Sequence of chain 1.H:
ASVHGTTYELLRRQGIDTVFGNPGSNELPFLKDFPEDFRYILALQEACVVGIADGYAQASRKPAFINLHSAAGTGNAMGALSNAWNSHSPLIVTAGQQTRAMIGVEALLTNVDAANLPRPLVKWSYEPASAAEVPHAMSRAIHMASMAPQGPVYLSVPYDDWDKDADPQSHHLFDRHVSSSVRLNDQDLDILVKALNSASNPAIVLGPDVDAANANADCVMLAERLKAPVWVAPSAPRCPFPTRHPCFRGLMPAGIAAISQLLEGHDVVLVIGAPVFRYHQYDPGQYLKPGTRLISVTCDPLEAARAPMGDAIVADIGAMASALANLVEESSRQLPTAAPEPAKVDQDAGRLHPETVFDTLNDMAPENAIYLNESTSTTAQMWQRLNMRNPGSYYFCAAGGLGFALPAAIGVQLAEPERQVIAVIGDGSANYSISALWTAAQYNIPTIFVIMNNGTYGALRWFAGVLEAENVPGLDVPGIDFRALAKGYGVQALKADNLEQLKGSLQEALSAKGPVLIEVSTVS

Sequence of chain 1.G:
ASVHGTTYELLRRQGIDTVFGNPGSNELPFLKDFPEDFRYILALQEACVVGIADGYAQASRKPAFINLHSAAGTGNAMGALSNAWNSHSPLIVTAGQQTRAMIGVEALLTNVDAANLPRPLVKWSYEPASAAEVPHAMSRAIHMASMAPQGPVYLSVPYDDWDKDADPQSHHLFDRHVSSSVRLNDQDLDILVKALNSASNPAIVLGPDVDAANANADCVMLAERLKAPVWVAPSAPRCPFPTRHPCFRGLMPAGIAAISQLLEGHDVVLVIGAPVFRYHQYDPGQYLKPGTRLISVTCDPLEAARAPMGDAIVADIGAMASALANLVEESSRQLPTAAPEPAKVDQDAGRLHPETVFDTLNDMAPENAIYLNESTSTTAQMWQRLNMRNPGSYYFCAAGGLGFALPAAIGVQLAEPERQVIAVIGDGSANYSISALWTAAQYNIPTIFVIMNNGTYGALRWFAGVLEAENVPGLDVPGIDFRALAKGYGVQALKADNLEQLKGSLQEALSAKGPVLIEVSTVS

A protein and the small-molecule ligand that binds it are described below.
Small molecule (SMILES): O=C(O)[C@H](O)c1ccccc1

Binding-site contacts:
Ligand atom C3 contacts residue THR377 of chain 1.H at 3.8 Å.
Ligand atom C10 contacts residue SER26 of chain 1.G at 3.3 Å.
Ligand atom O11 contacts residue HIS70 of chain 1.G at 3.8 Å.
Ligand atom C1 contacts residue TPP1 of chain 1.QA at 3.7 Å.
Ligand atom O12 contacts residue SER26 of chain 1.G at 2.8 Å (h-bond).
Ligand atom C7 contacts residue TPP1 of chain 1.QA at 3.7 Å.
Ligand atom O11 contacts residue TPP1 of chain 1.QA at 3.2 Å.
Ligand atom C10 contacts residue LEU110 of chain 1.G at 3.5 Å (hydrophobic).
Ligand atom C4 contacts residue PHE397 of chain 1.H at 4.0 Å (hydrophobic).
Ligand atom C7 contacts residue LEU110 of chain 1.G at 3.4 Å (hydrophobic).
Ligand atom O11 contacts residue LEU461 of chain 1.H at 3.5 Å.
Ligand atom C7 contacts residue HIS281 of chain 1.H at 3.9 Å.
Ligand atom C2 contacts residue GLY401 of chain 1.H at 3.6 Å.
Ligand atom C5 contacts residue THR377 of chain 1.H at 3.9 Å.
Ligand atom C5 contacts residue TPP1 of chain 1.QA at 4.2 Å.
Ligand atom C10 contacts residue HIS281 of chain 1.H at 4.1 Å.
Ligand atom O11 contacts residue LEU110 of chain 1.G at 4.3 Å.
Ligand atom C3 contacts residue PHE397 of chain 1.H at 3.8 Å (hydrophobic).
Ligand atom C5 contacts residue ALA460 of chain 1.H at 4.3 Å (hydrophobic).
Ligand atom O11 contacts residue SER26 of chain 1.G at 3.0 Å (h-bond).
Ligand atom O12 contacts residue HIS281 of chain 1.H at 3.2 Å.
Ligand atom C2 contacts residue HIS281 of chain 1.H at 4.3 Å.
Ligand atom C2 contacts residue TPP1 of chain 1.QA at 4.0 Å.
Ligand atom C6 contacts residue HIS281 of chain 1.H at 3.4 Å.
Ligand atom C1 contacts residue LEU110 of chain 1.G at 4.4 Å (hydrophobic).
Ligand atom O8 contacts residue HIS70 of chain 1.G at 2.8 Å (h-bond).
Ligand atom C1 contacts residue HIS281 of chain 1.H at 3.6 Å.
Ligand atom O12 contacts residue LEU110 of chain 1.G at 3.2 Å.
Ligand atom O11 contacts residue GLY25 of chain 1.G at 3.8 Å.
Ligand atom C10 contacts residue LEU461 of chain 1.H at 4.5 Å (hydrophobic).
Ligand atom C7 contacts residue HIS70 of chain 1.G at 3.7 Å.
Ligand atom C5 contacts residue HIS281 of chain 1.H at 4.0 Å.
Ligand atom C4 contacts residue THR377 of chain 1.H at 3.5 Å.
Ligand atom O8 contacts residue TPP1 of chain 1.QA at 2.8 Å (h-bond).
Ligand atom C10 contacts residue HIS70 of chain 1.G at 3.9 Å.
Ligand atom C10 contacts residue TPP1 of chain 1.QA at 3.8 Å.
Ligand atom C6 contacts residue TPP1 of chain 1.QA at 3.9 Å.
Ligand atom O8 contacts residue GLY401 of chain 1.H at 3.9 Å.
Ligand atom O8 contacts residue LEU110 of chain 1.G at 3.3 Å.
Ligand atom C3 contacts residue GLY401 of chain 1.H at 4.2 Å.